Binding-site contacts:
Ligand atom C7 contacts residue THR21 of chain 1.K at 3.8 Å.
Ligand atom C24 contacts residue ALA46 of chain 1.K at 3.7 Å (hydrophobic).
Ligand atom O28 contacts residue SER131 of chain 1.K at 3.9 Å.
Ligand atom C2 contacts residue THR21 of chain 1.K at 3.9 Å.
Ligand atom C18 contacts residue GLY47 of chain 1.K at 3.6 Å.
Ligand atom C17 contacts residue THR21 of chain 1.K at 3.5 Å.
Ligand atom C22 contacts residue ARG19 of chain 1.K at 3.8 Å.
Ligand atom C10 contacts residue THR21 of chain 1.K at 3.6 Å.
Ligand atom O19 contacts residue THR21 of chain 1.K at 2.9 Å (h-bond).
Ligand atom O27 contacts residue THR1 of chain 1.K at 2.9 Å (h-bond).
Ligand atom C5 contacts residue ASP126 of chain 1.L at 3.5 Å.
Ligand atom C21 contacts residue GLY47 of chain 1.K at 3.7 Å.
Ligand atom C6 contacts residue THR21 of chain 1.K at 4.0 Å.
Ligand atom O28 contacts residue THR1 of chain 1.K at 2.6 Å (h-bond).
Ligand atom N9 contacts residue THR21 of chain 1.K at 2.8 Å (h-bond).
Ligand atom O27 contacts residue ALA46 of chain 1.K at 3.5 Å.
Ligand atom C10 contacts residue GLY47 of chain 1.K at 3.6 Å.
Ligand atom C22 contacts residue THR1 of chain 1.K at 2.7 Å.
Ligand atom C23 contacts residue GLY47 of chain 1.K at 3.3 Å.
Ligand atom N1 contacts residue THR21 of chain 1.K at 3.1 Å (h-bond).
Ligand atom C21 contacts residue ARG19 of chain 1.K at 3.9 Å.
Ligand atom O8 contacts residue GLY47 of chain 1.K at 3.9 Å.
Ligand atom C21 contacts residue THR1 of chain 1.K at 2.6 Å.
Ligand atom C6 contacts residue ALA27 of chain 1.K at 3.5 Å (hydrophobic).
Ligand atom B26 contacts residue GLY47 of chain 1.K at 3.9 Å.
Ligand atom C25 contacts residue ALA49 of chain 1.K at 3.7 Å (hydrophobic).
Ligand atom O8 contacts residue ALA49 of chain 1.K at 3.1 Å (h-bond).
Ligand atom B26 contacts residue THR1 of chain 1.K at 2.2 Å.
Ligand atom O19 contacts residue ALA20 of chain 1.K at 3.3 Å.
Ligand atom O27 contacts residue GLY47 of chain 1.K at 2.5 Å (h-bond).
Ligand atom C3 contacts residue ALA49 of chain 1.K at 3.8 Å (hydrophobic).
Ligand atom C24 contacts residue MET45 of chain 1.K at 3.8 Å (hydrophobic).
Ligand atom C22 contacts residue LYS33 of chain 1.K at 3.6 Å.
Ligand atom C13 contacts residue GLY47 of chain 1.K at 3.8 Å.
Ligand atom N4 contacts residue ASP126 of chain 1.L at 2.9 Å (salt-bridge).
Ligand atom C24 contacts residue GLY47 of chain 1.K at 3.2 Å.
Ligand atom C25 contacts residue VAL31 of chain 1.K at 3.9 Å (hydrophobic).
Ligand atom C3 contacts residue ASP126 of chain 1.L at 3.5 Å.
Ligand atom C11 contacts residue THR21 of chain 1.K at 3.4 Å.
Ligand atom N20 contacts residue GLY47 of chain 1.K at 2.8 Å (h-bond).

Sequence of chain 1.K:
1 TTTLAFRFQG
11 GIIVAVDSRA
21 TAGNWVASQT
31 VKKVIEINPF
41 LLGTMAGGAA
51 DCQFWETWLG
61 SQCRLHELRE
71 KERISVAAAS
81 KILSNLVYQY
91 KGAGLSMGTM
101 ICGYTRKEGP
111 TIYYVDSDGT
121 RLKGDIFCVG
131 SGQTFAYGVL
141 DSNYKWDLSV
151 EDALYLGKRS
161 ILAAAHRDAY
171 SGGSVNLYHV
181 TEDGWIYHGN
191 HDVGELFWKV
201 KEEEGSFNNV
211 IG

A small-molecule ligand and the protein it binds are described below.
Small molecule (SMILES): CC(C)C[C@H](NC(=O)[C@H](Cc1ccccc1)NC(=O)c1cnccn1)B(O)O

Sequence of chain 1.L:
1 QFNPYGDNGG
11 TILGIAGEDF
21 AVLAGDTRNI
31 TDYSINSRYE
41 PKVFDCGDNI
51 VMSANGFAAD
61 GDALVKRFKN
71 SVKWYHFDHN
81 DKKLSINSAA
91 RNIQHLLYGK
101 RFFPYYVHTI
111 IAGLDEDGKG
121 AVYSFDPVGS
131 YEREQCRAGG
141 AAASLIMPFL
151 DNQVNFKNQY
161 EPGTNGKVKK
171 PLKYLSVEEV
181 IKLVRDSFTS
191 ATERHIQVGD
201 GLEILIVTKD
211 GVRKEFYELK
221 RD